Sequence of chain 1.C:
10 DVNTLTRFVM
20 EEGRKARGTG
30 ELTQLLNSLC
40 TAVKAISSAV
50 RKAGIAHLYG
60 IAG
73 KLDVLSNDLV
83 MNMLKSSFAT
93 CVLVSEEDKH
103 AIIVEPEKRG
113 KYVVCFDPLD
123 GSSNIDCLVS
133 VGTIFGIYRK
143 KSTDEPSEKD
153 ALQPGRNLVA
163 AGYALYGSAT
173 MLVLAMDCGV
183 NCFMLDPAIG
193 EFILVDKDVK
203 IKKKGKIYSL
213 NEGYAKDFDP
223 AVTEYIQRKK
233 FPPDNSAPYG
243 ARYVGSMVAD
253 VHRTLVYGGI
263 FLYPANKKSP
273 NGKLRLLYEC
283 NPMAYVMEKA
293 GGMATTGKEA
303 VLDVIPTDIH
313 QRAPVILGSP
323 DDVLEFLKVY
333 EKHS

Binding-site contacts:
Ligand atom C21 contacts residue VAL18 of chain 1.A at 3.4 Å (hydrophobic).
Ligand atom C10 contacts residue GLY22 of chain 1.A at 3.7 Å.
Ligand atom O11 contacts residue LEU31 of chain 1.A at 3.1 Å (h-bond).
Ligand atom C3 contacts residue 96J1 of chain 1.G at 3.7 Å.
Ligand atom N4 contacts residue GLY29 of chain 1.A at 3.0 Å (h-bond).
Ligand atom N8 contacts residue ARG23 of chain 1.A at 3.1 Å.
Ligand atom C19 contacts residue ALA25 of chain 1.A at 3.5 Å (hydrophobic).
Ligand atom C2 contacts residue 96J1 of chain 1.G at 3.8 Å.
Ligand atom O11 contacts residue GLY29 of chain 1.A at 3.1 Å.
Ligand atom S1 contacts residue GLY29 of chain 1.A at 3.5 Å (h-bond).
Ligand atom C16 contacts residue GLY22 of chain 1.A at 3.7 Å.
Ligand atom C6 contacts residue GLY22 of chain 1.A at 3.5 Å.
Ligand atom O12 contacts residue GLY27 of chain 1.A at 3.4 Å.
Ligand atom O13 contacts residue GLY22 of chain 1.A at 3.2 Å.
Ligand atom C6 contacts residue GLY27 of chain 1.A at 3.6 Å.
Ligand atom C14 contacts residue GLY22 of chain 1.A at 3.6 Å.
Ligand atom O13 contacts residue GLY29 of chain 1.A at 3.6 Å.
Ligand atom C17 contacts residue THR28 of chain 1.C at 3.5 Å.
Ligand atom N5 contacts residue GLY29 of chain 1.A at 3.7 Å.
Ligand atom O13 contacts residue THR32 of chain 1.A at 2.8 Å (h-bond).
Ligand atom C14 contacts residue LEU31 of chain 1.A at 3.8 Å (hydrophobic).
Ligand atom S7 contacts residue GLY22 of chain 1.A at 3.8 Å.
Ligand atom C9 contacts residue ARG23 of chain 1.A at 3.6 Å.
Ligand atom N4 contacts residue THR28 of chain 1.A at 3.7 Å.
Ligand atom N5 contacts residue GLY22 of chain 1.A at 3.3 Å (h-bond).
Ligand atom N5 contacts residue GLY27 of chain 1.A at 2.9 Å (h-bond).
Ligand atom C9 contacts residue 96J1 of chain 1.G at 3.8 Å.
Ligand atom O12 contacts residue THR28 of chain 1.A at 3.6 Å (h-bond).
Ligand atom O12 contacts residue GLY29 of chain 1.A at 3.7 Å.
Ligand atom O11 contacts residue GLU30 of chain 1.A at 3.5 Å (salt-bridge).
Ligand atom BR15 contacts residue GLY27 of chain 1.A at 3.4 Å.
Ligand atom C17 contacts residue 96J1 of chain 1.G at 3.7 Å.
Ligand atom C14 contacts residue THR32 of chain 1.A at 3.2 Å.
Ligand atom C2 contacts residue GLY22 of chain 1.A at 3.6 Å.
Ligand atom C6 contacts residue GLY29 of chain 1.A at 3.4 Å.
Ligand atom O11 contacts residue THR32 of chain 1.A at 2.9 Å (h-bond).
Ligand atom N8 contacts residue MET19 of chain 1.A at 3.3 Å.
Ligand atom C18 contacts residue ALA25 of chain 1.A at 3.7 Å (hydrophobic).
Ligand atom S7 contacts residue ARG23 of chain 1.A at 3.6 Å.
Ligand atom N4 contacts residue GLY27 of chain 1.A at 3.1 Å.

A small-molecule ligand and the protein it binds are described below.
Small molecule (SMILES): Cc1cccc(S(=O)(=O)NC(=O)Nc2snc(C)c2Br)c1

Sequence of chain 1.A:
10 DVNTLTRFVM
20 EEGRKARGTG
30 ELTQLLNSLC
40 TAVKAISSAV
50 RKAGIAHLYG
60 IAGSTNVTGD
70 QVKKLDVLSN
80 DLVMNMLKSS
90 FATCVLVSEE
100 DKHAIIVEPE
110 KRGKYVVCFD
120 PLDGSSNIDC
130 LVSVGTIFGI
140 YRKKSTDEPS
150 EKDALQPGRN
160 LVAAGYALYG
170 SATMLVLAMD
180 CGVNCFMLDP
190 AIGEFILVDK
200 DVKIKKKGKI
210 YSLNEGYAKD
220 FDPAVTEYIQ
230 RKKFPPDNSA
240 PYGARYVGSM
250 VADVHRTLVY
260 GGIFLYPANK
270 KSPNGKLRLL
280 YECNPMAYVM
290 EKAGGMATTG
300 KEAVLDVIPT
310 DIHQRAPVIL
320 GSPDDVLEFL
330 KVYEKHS